A protein and the small-molecule ligand that binds it are described below.
Small molecule (SMILES): C/C(=C\CO[P](=O)(O)OP(=O)(O)O)CC/C=C(\C)CNC(=O)CCCC[C@@H]1SC[C@@H]2NC(=O)N[C@@H]21

Binding-site contacts:
Ligand atom O1 contacts residue HIS248 of chain 1.B at 2.6 Å (h-bond).
Ligand atom C10 contacts residue GLY250 of chain 1.B at 3.6 Å.
Ligand atom O1 contacts residue TYR300 of chain 1.B at 3.5 Å (h-bond).
Ligand atom O6 contacts residue TRP303 of chain 1.B at 3.8 Å.
Ligand atom O6 contacts residue CYS254 of chain 1.B at 3.9 Å.
Ligand atom C9 contacts residue GLY250 of chain 1.B at 3.9 Å.
Ligand atom P1 contacts residue ARG291 of chain 1.B at 3.9 Å.
Ligand atom C2 contacts residue HIS248 of chain 1.B at 3.6 Å.
Ligand atom O8 contacts residue ARG291 of chain 1.B at 3.9 Å.
Ligand atom O7 contacts residue TYR166 of chain 1.A at 3.0 Å.
Ligand atom O9 contacts residue ARG291 of chain 1.B at 2.8 Å (salt-bridge).
Ligand atom C4 contacts residue TYR251 of chain 1.B at 3.6 Å (hydrophobic).
Ligand atom O2 contacts residue TYR300 of chain 1.B at 2.4 Å (h-bond).
Ligand atom O4 contacts residue LYS164 of chain 1.A at 3.0 Å (salt-bridge).
Ligand atom N1 contacts residue ARG202 of chain 1.B at 3.8 Å.
Ligand atom C3 contacts residue TYR166 of chain 1.A at 4.0 Å (hydrophobic).
Ligand atom C11 contacts residue ARG202 of chain 1.B at 3.8 Å.
Ligand atom P2 contacts residue LYS164 of chain 1.A at 3.7 Å.
Ligand atom C12 contacts residue TRP102 of chain 1.B at 4.0 Å (hydrophobic).
Ligand atom C5 contacts residue TYR166 of chain 1.A at 3.7 Å (hydrophobic).
Ligand atom C9 contacts residue TYR361 of chain 1.B at 3.6 Å (hydrophobic).
Ligand atom P1 contacts residue HIS248 of chain 1.B at 3.8 Å.
Ligand atom O9 contacts residue LYS164 of chain 1.A at 3.4 Å.
Ligand atom P2 contacts residue ARG291 of chain 1.B at 3.9 Å.
Ligand atom C5 contacts residue TYR251 of chain 1.B at 3.4 Å (hydrophobic).
Ligand atom C20 contacts residue TYR166 of chain 1.A at 4.0 Å (hydrophobic).
Ligand atom C4 contacts residue TYR166 of chain 1.A at 3.4 Å (hydrophobic).
Ligand atom O3 contacts residue TYR300 of chain 1.B at 4.0 Å.
Ligand atom P1 contacts residue LYS294 of chain 1.B at 3.9 Å.
Ligand atom C17 contacts residue SER99 of chain 1.B at 3.4 Å.
Ligand atom C6 contacts residue HIS248 of chain 1.B at 3.8 Å.
Ligand atom C8 contacts residue GLY250 of chain 1.B at 3.4 Å.
Ligand atom S1 contacts residue TRP102 of chain 1.B at 3.6 Å.
Ligand atom C7 contacts residue GLY250 of chain 1.B at 3.7 Å.
Ligand atom O9 contacts residue LYS294 of chain 1.B at 3.7 Å.
Ligand atom O1 contacts residue ARG291 of chain 1.B at 3.0 Å (salt-bridge).
Ligand atom P1 contacts residue TYR300 of chain 1.B at 3.4 Å.
Ligand atom O8 contacts residue LYS294 of chain 1.B at 2.7 Å (salt-bridge).
Ligand atom C9 contacts residue TRP303 of chain 1.B at 3.5 Å (hydrophobic).
Ligand atom S1 contacts residue TRP106 of chain 1.B at 3.9 Å.

Sequence of chain 1.B:
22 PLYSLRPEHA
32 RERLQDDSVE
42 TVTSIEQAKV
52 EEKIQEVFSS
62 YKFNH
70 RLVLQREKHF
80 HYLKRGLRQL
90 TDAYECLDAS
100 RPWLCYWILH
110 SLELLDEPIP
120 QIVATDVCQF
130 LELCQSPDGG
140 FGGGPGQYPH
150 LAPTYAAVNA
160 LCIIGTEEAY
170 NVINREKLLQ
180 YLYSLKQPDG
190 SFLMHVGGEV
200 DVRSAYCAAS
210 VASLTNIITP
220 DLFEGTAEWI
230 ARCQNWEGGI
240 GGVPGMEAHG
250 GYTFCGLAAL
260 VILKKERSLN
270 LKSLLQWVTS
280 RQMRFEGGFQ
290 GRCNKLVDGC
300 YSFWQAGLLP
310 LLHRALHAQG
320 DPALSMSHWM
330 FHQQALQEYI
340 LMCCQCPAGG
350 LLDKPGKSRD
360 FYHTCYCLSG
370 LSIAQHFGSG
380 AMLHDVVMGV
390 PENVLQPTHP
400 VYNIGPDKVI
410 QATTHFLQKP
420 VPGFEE

Sequence of chain 1.A:
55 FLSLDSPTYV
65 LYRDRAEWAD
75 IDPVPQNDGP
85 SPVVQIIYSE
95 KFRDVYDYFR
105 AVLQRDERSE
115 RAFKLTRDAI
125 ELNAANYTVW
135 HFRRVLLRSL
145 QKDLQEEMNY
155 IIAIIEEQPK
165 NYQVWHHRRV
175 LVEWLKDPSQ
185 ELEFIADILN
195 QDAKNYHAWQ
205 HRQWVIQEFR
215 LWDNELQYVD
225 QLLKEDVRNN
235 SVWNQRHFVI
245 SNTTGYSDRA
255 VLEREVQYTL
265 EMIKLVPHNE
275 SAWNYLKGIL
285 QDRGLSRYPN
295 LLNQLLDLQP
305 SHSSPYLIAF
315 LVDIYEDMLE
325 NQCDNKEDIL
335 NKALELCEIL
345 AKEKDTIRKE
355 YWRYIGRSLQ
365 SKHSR